Binding-site contacts:
Ligand atom P2 contacts residue TYR263 of chain 1.E at 3.4 Å.
Ligand atom N7 contacts residue ARG118 of chain 1.E at 4.4 Å.
Ligand atom C5 contacts residue ARG118 of chain 1.E at 3.8 Å.
Ligand atom N6 contacts residue ARG118 of chain 1.E at 3.4 Å (salt-bridge).
Ligand atom O4P contacts residue TYR263 of chain 1.E at 2.6 Å (h-bond).
Ligand atom O6P contacts residue ARG277 of chain 1.E at 4.2 Å.
Ligand atom N1 contacts residue ARG118 of chain 1.E at 3.7 Å.
Ligand atom OP1 contacts residue THR278 of chain 1.E at 3.9 Å.
Ligand atom O4P contacts residue ASN176 of chain 1.E at 3.0 Å (h-bond).
Ligand atom O6P contacts residue THR278 of chain 1.E at 4.5 Å.
Ligand atom O6P contacts residue ASN176 of chain 1.E at 3.6 Å (h-bond).
Ligand atom N3 contacts residue ARG118 of chain 1.E at 4.2 Å.
Ligand atom C6 contacts residue ARG118 of chain 1.E at 3.4 Å.
Ligand atom P2 contacts residue ASN176 of chain 1.E at 3.9 Å.
Ligand atom O3' contacts residue TYR263 of chain 1.E at 3.6 Å (h-bond).
Ligand atom O5P contacts residue ARG277 of chain 1.E at 2.5 Å (salt-bridge).
Ligand atom C2 contacts residue ARG118 of chain 1.E at 4.0 Å.
Ligand atom C4 contacts residue ARG118 of chain 1.E at 4.1 Å.
Ligand atom O4P contacts residue ARG277 of chain 1.E at 3.1 Å (salt-bridge).
Ligand atom P2 contacts residue ARG277 of chain 1.E at 3.4 Å.
Ligand atom O6P contacts residue TYR263 of chain 1.E at 3.4 Å (h-bond).

Sequence of chain 1.E:
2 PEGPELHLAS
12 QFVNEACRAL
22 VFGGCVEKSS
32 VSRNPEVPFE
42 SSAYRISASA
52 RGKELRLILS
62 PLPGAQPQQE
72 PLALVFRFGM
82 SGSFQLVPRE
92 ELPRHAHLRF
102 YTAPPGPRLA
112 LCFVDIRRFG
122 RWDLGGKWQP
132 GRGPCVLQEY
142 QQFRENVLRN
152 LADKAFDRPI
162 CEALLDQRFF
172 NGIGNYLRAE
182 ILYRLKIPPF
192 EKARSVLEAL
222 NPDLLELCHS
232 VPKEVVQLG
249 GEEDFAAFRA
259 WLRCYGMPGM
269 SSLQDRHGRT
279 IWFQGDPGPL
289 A

This protein binds this small molecule.
Small molecule (SMILES): Cc1cn([C@H]2C[C@H](O[P](=O)(O)OC[C@H]3O[C@@H](n4ccc(N)nc4=O)C[C@@H]3O[P](=O)(O)OC[C@H]3O[C@@H](n4ccc(N)nc4=O)C[C@@H]3O[P](=O)(O)OC[C@H]3O[C@@H](n4cnc5c(N)ncnc54)C[C@@H]3OP(=O)(O)O)[C@@H](CO[P](=O)(O)O[C@H]3C[C@H](n4cnc5c(=O)nc(N)[nH]c54)O[C@@H]3CO[P](=O)(O)O[C@H]3C[C@H](n4ccc(N)nc4=O)O[C@@H]3CO)O2)c(=O)[nH]c1=O